This protein binds this small molecule.
Small molecule (SMILES): O/N=C/c1nc(CCCCNc2c3c(nc4ccccc24)CCCC3)ccc1O

Binding-site contacts:
Ligand atom N01 contacts residue TRP279 of chain 1.B at 3.7 Å.
Ligand atom N23 contacts residue TRP279 of chain 1.B at 3.5 Å.
Ligand atom C11 contacts residue TYR334 of chain 1.B at 4.5 Å (hydrophobic).
Ligand atom C20 contacts residue TRP279 of chain 1.B at 4.4 Å (hydrophobic).
Ligand atom C03 contacts residue TYR70 of chain 1.B at 4.3 Å (hydrophobic).
Ligand atom C02 contacts residue TRP279 of chain 1.B at 4.4 Å (hydrophobic).
Ligand atom N01 contacts residue TYR70 of chain 1.B at 3.9 Å.
Ligand atom C27 contacts residue TRP279 of chain 1.B at 3.8 Å (hydrophobic).
Ligand atom C27 contacts residue DQ51 of chain 1.I at 3.6 Å.
Ligand atom C28 contacts residue TYR70 of chain 1.B at 3.2 Å (hydrophobic).
Ligand atom C29 contacts residue TRP279 of chain 1.B at 3.6 Å (hydrophobic).
Ligand atom C24 contacts residue TRP279 of chain 1.B at 3.6 Å (hydrophobic).
Ligand atom C26 contacts residue TRP279 of chain 1.B at 3.8 Å (hydrophobic).
Ligand atom C25 contacts residue TRP279 of chain 1.B at 3.6 Å (hydrophobic).
Ligand atom C04 contacts residue TYR70 of chain 1.B at 3.2 Å (hydrophobic).
Ligand atom C05 contacts residue TYR70 of chain 1.B at 4.3 Å (hydrophobic).
Ligand atom C17 contacts residue TRP279 of chain 1.B at 3.6 Å (hydrophobic).
Ligand atom C12 contacts residue TYR334 of chain 1.B at 3.3 Å (hydrophobic).
Ligand atom C26 contacts residue DQ51 of chain 1.I at 3.0 Å.
Ligand atom O14 contacts residue DQ51 of chain 1.I at 4.2 Å.
Ligand atom C19 contacts residue TRP279 of chain 1.B at 3.5 Å (hydrophobic).
Ligand atom C19 contacts residue ASN280 of chain 1.B at 4.2 Å.
Ligand atom O14 contacts residue TYR334 of chain 1.B at 3.2 Å.
Ligand atom C22 contacts residue TRP279 of chain 1.B at 3.8 Å (hydrophobic).
Ligand atom C12 contacts residue GLY335 of chain 1.B at 4.3 Å.
Ligand atom N13 contacts residue TYR334 of chain 1.B at 3.5 Å (h-bond).
Ligand atom C21 contacts residue TRP279 of chain 1.B at 4.2 Å (hydrophobic).
Ligand atom C28 contacts residue TRP279 of chain 1.B at 3.8 Å (hydrophobic).
Ligand atom C25 contacts residue DQ51 of chain 1.I at 3.3 Å.
Ligand atom O14 contacts residue GLY335 of chain 1.B at 3.8 Å.
Ligand atom C18 contacts residue TRP279 of chain 1.B at 3.5 Å (hydrophobic).
Ligand atom C29 contacts residue TYR70 of chain 1.B at 4.4 Å (hydrophobic).
Ligand atom C27 contacts residue TYR70 of chain 1.B at 3.6 Å (hydrophobic).
Ligand atom C16 contacts residue TRP279 of chain 1.B at 3.7 Å (hydrophobic).

Sequence of chain 1.B:
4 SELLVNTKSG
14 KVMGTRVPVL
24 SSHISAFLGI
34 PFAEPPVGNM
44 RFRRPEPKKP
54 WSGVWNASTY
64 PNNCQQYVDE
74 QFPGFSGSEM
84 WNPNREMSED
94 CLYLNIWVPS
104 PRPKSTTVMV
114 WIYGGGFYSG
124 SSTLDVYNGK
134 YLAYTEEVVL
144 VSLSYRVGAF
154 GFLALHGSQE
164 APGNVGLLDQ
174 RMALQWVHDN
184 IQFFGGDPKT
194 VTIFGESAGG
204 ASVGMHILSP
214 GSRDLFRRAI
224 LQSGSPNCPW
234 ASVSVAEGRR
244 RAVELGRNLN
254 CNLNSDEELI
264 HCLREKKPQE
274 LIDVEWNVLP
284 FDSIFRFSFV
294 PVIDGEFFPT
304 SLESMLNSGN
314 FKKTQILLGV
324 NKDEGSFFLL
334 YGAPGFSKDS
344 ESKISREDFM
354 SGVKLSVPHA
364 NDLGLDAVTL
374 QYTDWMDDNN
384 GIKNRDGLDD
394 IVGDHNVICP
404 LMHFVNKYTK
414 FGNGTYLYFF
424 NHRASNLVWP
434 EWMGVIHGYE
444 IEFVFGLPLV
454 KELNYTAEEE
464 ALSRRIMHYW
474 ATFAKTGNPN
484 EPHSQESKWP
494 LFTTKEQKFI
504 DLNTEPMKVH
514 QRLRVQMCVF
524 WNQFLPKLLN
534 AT